Sequence of chain 1.B:
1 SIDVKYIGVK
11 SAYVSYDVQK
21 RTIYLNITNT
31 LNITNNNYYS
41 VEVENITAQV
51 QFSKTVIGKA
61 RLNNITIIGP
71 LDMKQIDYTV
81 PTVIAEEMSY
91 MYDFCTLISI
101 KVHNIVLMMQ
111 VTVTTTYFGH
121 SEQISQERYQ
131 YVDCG

Sequence of chain 1.A:
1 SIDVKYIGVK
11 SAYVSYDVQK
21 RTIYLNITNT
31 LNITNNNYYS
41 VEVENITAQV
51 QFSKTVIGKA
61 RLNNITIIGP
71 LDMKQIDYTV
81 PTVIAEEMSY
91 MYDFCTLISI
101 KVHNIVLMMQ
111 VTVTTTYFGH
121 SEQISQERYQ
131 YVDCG

A protein and the small-molecule ligand that binds it are described below.
Small molecule (SMILES): CC(=O)N[C@@H]1[C@@H](O)[C@H](O)[C@@H](CO)O[C@H]1O

Binding-site contacts:
Ligand atom O6 contacts residue ASN45 of chain 1.A at 4.0 Å.
Ligand atom C7 contacts residue ASN45 of chain 1.A at 4.5 Å.
Ligand atom C5 contacts residue NAG1 of chain 1.K at 4.4 Å.
Ligand atom O6 contacts residue NAG1 of chain 1.K at 3.8 Å.
Ligand atom N2 contacts residue ASN45 of chain 1.A at 3.5 Å (h-bond).
Ligand atom C7 contacts residue NAG1 of chain 1.K at 4.2 Å.
Ligand atom O7 contacts residue NAG1 of chain 1.K at 3.0 Å (h-bond).
Ligand atom C1 contacts residue NAG1 of chain 1.K at 4.3 Å.
Ligand atom C2 contacts residue NAG1 of chain 1.K at 3.7 Å.
Ligand atom C3 contacts residue ASN45 of chain 1.A at 3.5 Å.
Ligand atom C4 contacts residue ASN45 of chain 1.A at 3.3 Å.
Ligand atom C1 contacts residue ASN45 of chain 1.A at 1.4 Å.
Ligand atom C6 contacts residue ASN45 of chain 1.A at 3.2 Å.
Ligand atom O5 contacts residue ASN45 of chain 1.A at 2.4 Å (h-bond).
Ligand atom C8 contacts residue VAL43 of chain 1.A at 4.0 Å (hydrophobic).
Ligand atom O4 contacts residue NAG1 of chain 1.K at 3.8 Å.
Ligand atom C1 contacts residue ASN45 of chain 1.B at 4.5 Å.
Ligand atom O7 contacts residue VAL43 of chain 1.B at 4.3 Å.
Ligand atom C7 contacts residue VAL43 of chain 1.A at 4.2 Å (hydrophobic).
Ligand atom C2 contacts residue ASN45 of chain 1.A at 2.5 Å.
Ligand atom C5 contacts residue ASN45 of chain 1.A at 3.1 Å.
Ligand atom C4 contacts residue NAG1 of chain 1.K at 3.2 Å.
Ligand atom O3 contacts residue NAG1 of chain 1.K at 3.4 Å (h-bond).
Ligand atom N2 contacts residue VAL43 of chain 1.A at 4.3 Å.
Ligand atom C3 contacts residue NAG1 of chain 1.K at 3.6 Å.